Sequence of chain 1.B:
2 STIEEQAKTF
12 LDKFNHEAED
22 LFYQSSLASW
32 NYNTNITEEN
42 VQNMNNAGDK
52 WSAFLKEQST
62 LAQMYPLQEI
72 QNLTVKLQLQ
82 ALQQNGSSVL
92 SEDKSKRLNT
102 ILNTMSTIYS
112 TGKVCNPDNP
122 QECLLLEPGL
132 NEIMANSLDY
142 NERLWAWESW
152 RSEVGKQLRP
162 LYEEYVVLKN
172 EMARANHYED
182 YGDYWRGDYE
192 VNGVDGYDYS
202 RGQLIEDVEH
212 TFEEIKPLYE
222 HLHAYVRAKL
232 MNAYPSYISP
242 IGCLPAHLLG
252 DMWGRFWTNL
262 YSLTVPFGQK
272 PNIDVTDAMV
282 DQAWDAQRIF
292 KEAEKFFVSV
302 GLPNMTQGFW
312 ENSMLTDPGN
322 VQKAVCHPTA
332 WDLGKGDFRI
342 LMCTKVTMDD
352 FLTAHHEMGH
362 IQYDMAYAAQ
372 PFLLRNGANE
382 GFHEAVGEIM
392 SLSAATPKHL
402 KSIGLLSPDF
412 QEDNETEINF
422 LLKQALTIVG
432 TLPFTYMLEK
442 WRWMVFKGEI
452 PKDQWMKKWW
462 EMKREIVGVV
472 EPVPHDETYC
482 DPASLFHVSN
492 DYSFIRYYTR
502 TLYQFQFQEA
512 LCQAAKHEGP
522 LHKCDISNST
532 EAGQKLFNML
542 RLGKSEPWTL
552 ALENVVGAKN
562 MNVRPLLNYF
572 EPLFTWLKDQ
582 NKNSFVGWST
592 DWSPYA

Binding-site contacts:
Ligand atom C2 contacts residue ASN305 of chain 1.B at 2.5 Å.
Ligand atom C3 contacts residue ASN305 of chain 1.B at 3.8 Å.
Ligand atom O5 contacts residue ASN305 of chain 1.B at 2.3 Å (h-bond).
Ligand atom O7 contacts residue ASN305 of chain 1.B at 3.1 Å (h-bond).
Ligand atom C5 contacts residue ASN305 of chain 1.B at 3.6 Å.
Ligand atom C4 contacts residue ASN305 of chain 1.B at 4.1 Å.
Ligand atom N2 contacts residue ASN305 of chain 1.B at 3.1 Å (h-bond).
Ligand atom C7 contacts residue ASN305 of chain 1.B at 3.4 Å.
Ligand atom C1 contacts residue ASN305 of chain 1.B at 1.6 Å.

The small molecule below binds the protein below.
Small molecule (SMILES): CC(=O)N[C@@H]1[C@@H](O)[C@H](O)[C@@H](CO)O[C@H]1O